Sequence of chain 1.A:
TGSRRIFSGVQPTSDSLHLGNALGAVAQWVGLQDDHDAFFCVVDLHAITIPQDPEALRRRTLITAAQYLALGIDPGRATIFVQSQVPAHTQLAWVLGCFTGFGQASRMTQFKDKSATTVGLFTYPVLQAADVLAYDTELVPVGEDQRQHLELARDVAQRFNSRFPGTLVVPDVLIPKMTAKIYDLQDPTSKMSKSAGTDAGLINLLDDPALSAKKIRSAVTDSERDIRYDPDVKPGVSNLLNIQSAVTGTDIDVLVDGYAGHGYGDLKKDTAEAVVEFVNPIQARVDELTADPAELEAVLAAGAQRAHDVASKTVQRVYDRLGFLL

This protein binds this small molecule.
Small molecule (SMILES): CNC1=NC(=O)[C@H]([C@H](C)c2c[nH]c3cccc(C)c23)O1

Binding-site contacts:
Ligand atom C2 contacts residue GLN156 of chain 1.A at 3.8 Å.
Ligand atom O1 contacts residue HIS159 of chain 1.A at 3.6 Å.
Ligand atom C7 contacts residue ASP141 of chain 1.A at 3.8 Å.
Ligand atom O1 contacts residue ATP1 of chain 1.B at 3.8 Å.
Ligand atom C7 contacts residue HIS50 of chain 1.A at 3.3 Å.
Ligand atom C10 contacts residue GLY13 of chain 1.A at 3.7 Å.
Ligand atom C8 contacts residue GLN138 of chain 1.A at 3.6 Å.
Ligand atom C contacts residue GLN15 of chain 1.A at 3.7 Å.
Ligand atom C7 contacts residue GLN138 of chain 1.A at 3.8 Å.
Ligand atom N2 contacts residue GLN138 of chain 1.A at 3.6 Å.
Ligand atom C5 contacts residue GLN156 of chain 1.A at 3.5 Å.
Ligand atom C3 contacts residue HIS50 of chain 1.A at 3.4 Å.
Ligand atom O contacts residue TYR134 of chain 1.A at 3.8 Å.
Ligand atom C4 contacts residue TYR134 of chain 1.A at 3.7 Å (hydrophobic).
Ligand atom C11 contacts residue GLY13 of chain 1.A at 3.6 Å.
Ligand atom C9 contacts residue PHE11 of chain 1.A at 3.5 Å (hydrophobic).
Ligand atom C12 contacts residue GLN138 of chain 1.A at 3.2 Å.
Ligand atom N contacts residue TYR134 of chain 1.A at 3.2 Å.
Ligand atom N1 contacts residue TYR134 of chain 1.A at 3.4 Å.
Ligand atom C13 contacts residue GLN138 of chain 1.A at 3.6 Å.
Ligand atom C14 contacts residue GLN138 of chain 1.A at 3.2 Å.
Ligand atom C4 contacts residue GLN15 of chain 1.A at 3.2 Å.
Ligand atom N1 contacts residue GLN15 of chain 1.A at 3.8 Å.
Ligand atom N2 contacts residue HIS50 of chain 1.A at 3.5 Å (h-bond).
Ligand atom N2 contacts residue ASP141 of chain 1.A at 2.9 Å (salt-bridge).
Ligand atom C13 contacts residue GLY13 of chain 1.A at 3.6 Å.
Ligand atom C10 contacts residue PHE11 of chain 1.A at 3.8 Å (hydrophobic).
Ligand atom C13 contacts residue GLN156 of chain 1.A at 3.6 Å.
Ligand atom N contacts residue GLN15 of chain 1.A at 3.5 Å (h-bond).
Ligand atom C3 contacts residue TYR134 of chain 1.A at 3.4 Å (hydrophobic).
Ligand atom N contacts residue HIS50 of chain 1.A at 2.9 Å (h-bond).
Ligand atom C6 contacts residue GLN138 of chain 1.A at 3.6 Å.
Ligand atom O contacts residue HIS50 of chain 1.A at 3.1 Å (h-bond).
Ligand atom O1 contacts residue MG1 of chain 1.C at 3.5 Å.
Ligand atom C13 contacts residue VAL152 of chain 1.A at 3.8 Å (hydrophobic).
Ligand atom C11 contacts residue GLN138 of chain 1.A at 3.8 Å.
Ligand atom C2 contacts residue GLN138 of chain 1.A at 3.5 Å.
Ligand atom C10 contacts residue SER12 of chain 1.A at 3.8 Å.
Ligand atom O1 contacts residue GLN156 of chain 1.A at 2.5 Å (h-bond).
Ligand atom C10 contacts residue VAL142 of chain 1.A at 3.8 Å (hydrophobic).